A protein and the small-molecule ligand that binds it are described below.
Small molecule (SMILES): CC(=O)N[C@H]1[C@H](O[C@H]2[C@H](O)[C@@H](NC(C)=O)CO[C@@H]2CO)O[C@H](CO)[C@@H](O)[C@@H]1O

Sequence of chain 1.A:
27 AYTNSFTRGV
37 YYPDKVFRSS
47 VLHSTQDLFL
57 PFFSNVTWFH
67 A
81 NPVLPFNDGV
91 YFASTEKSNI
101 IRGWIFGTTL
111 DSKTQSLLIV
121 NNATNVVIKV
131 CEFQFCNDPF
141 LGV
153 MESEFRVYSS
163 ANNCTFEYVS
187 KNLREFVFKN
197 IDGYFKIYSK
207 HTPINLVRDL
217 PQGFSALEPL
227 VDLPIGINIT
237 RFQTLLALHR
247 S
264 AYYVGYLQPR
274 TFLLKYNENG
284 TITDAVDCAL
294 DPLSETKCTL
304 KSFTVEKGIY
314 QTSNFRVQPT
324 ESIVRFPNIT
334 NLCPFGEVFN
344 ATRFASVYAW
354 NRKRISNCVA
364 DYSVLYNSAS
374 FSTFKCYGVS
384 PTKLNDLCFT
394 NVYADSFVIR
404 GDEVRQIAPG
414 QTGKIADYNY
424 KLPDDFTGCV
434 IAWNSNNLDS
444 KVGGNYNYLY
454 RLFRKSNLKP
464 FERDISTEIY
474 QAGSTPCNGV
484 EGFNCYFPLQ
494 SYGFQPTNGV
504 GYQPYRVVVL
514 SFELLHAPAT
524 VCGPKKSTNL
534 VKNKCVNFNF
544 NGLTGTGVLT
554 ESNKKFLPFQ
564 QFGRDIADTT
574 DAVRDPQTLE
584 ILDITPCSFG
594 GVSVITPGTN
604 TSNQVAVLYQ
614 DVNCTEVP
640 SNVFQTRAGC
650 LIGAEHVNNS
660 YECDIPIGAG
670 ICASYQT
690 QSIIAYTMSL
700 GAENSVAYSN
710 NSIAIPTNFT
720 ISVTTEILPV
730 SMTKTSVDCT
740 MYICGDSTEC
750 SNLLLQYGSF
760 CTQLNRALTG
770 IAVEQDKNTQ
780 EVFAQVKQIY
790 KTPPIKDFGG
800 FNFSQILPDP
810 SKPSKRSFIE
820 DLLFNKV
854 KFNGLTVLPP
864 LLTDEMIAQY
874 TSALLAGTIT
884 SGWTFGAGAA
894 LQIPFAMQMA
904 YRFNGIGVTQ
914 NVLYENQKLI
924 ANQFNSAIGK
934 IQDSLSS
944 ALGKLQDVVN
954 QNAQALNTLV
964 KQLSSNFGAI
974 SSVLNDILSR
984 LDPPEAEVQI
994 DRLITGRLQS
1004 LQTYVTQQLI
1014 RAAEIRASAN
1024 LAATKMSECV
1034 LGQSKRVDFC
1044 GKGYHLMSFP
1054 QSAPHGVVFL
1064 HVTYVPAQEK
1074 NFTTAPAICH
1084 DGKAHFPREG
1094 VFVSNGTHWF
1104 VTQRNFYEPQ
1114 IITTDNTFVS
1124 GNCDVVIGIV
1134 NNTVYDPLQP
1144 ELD

Binding-site contacts:
Ligand atom C7 contacts residue ASN1134 of chain 1.A at 3.6 Å.
Ligand atom C4 contacts residue ASN1134 of chain 1.A at 4.2 Å.
Ligand atom N2 contacts residue ASN1134 of chain 1.A at 2.9 Å (h-bond).
Ligand atom C1 contacts residue ASN1134 of chain 1.A at 1.4 Å.
Ligand atom C2 contacts residue ASN1134 of chain 1.A at 2.4 Å.
Ligand atom C3 contacts residue ASN1134 of chain 1.A at 3.8 Å.
Ligand atom O7 contacts residue ASN1134 of chain 1.A at 3.8 Å.
Ligand atom C5 contacts residue ASN1134 of chain 1.A at 3.6 Å.
Ligand atom O5 contacts residue ASN1134 of chain 1.A at 2.3 Å (h-bond).